Sequence of chain 1.J:
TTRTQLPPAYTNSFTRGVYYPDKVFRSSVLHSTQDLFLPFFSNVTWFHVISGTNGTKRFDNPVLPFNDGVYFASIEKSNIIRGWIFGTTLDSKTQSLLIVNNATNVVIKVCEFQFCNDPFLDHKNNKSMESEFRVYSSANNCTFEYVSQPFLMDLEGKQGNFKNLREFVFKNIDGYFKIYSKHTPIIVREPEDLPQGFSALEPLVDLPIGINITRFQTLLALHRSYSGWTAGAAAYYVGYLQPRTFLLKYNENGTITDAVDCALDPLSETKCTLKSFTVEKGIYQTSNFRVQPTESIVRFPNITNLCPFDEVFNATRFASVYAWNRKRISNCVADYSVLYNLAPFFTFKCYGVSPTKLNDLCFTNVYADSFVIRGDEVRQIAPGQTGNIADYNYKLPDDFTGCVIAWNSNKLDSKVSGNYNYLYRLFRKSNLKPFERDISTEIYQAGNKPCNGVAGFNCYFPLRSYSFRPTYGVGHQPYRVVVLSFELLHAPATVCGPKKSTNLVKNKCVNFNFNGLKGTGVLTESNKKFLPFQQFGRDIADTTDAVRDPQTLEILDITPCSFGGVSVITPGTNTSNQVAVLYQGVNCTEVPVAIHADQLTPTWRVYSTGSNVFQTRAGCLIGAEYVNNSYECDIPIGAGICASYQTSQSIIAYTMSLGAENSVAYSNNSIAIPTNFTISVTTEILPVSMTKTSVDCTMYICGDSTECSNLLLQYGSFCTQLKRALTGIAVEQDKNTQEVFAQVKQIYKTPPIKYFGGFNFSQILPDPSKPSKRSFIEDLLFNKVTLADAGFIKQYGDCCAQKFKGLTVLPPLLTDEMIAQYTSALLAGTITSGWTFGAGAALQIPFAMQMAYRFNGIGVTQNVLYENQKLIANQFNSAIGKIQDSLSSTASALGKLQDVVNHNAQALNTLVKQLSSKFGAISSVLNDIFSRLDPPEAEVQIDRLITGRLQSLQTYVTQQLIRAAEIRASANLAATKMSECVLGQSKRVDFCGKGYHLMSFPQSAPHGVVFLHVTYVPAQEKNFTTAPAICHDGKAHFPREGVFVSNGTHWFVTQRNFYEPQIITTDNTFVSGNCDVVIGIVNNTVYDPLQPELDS

This protein binds this small molecule.
Small molecule (SMILES): CC(=O)N[C@@H]1[C@@H](O)[C@H](O)[C@@H](CO)O[C@H]1O

Binding-site contacts:
Ligand atom C2 contacts residue ASN123 of chain 1.J at 4.2 Å.
Ligand atom C3 contacts residue ALA121 of chain 1.J at 4.3 Å (hydrophobic).
Ligand atom C4 contacts residue ALA121 of chain 1.J at 4.5 Å (hydrophobic).
Ligand atom O3 contacts residue THR122 of chain 1.J at 4.1 Å.
Ligand atom O3 contacts residue ASN120 of chain 1.J at 2.4 Å (h-bond).
Ligand atom C1 contacts residue ASN120 of chain 1.J at 1.4 Å.
Ligand atom C7 contacts residue ASN123 of chain 1.J at 4.0 Å.
Ligand atom C5 contacts residue ASN120 of chain 1.J at 3.0 Å.
Ligand atom C2 contacts residue ASN120 of chain 1.J at 2.5 Å.
Ligand atom O5 contacts residue ASN120 of chain 1.J at 2.4 Å (h-bond).
Ligand atom O3 contacts residue ALA121 of chain 1.J at 3.1 Å.
Ligand atom O6 contacts residue ALA121 of chain 1.J at 4.0 Å.
Ligand atom C4 contacts residue ASN120 of chain 1.J at 3.6 Å.
Ligand atom C6 contacts residue ALA121 of chain 1.J at 3.8 Å (hydrophobic).
Ligand atom O4 contacts residue ASN123 of chain 1.J at 4.4 Å.
Ligand atom C6 contacts residue ASN120 of chain 1.J at 2.9 Å.
Ligand atom O7 contacts residue ASN123 of chain 1.J at 3.0 Å (h-bond).
Ligand atom C3 contacts residue ASN123 of chain 1.J at 3.4 Å.
Ligand atom O3 contacts residue ASN123 of chain 1.J at 3.8 Å.
Ligand atom C4 contacts residue ASN123 of chain 1.J at 4.3 Å.
Ligand atom N2 contacts residue ASN120 of chain 1.J at 3.7 Å.
Ligand atom C3 contacts residue ASN120 of chain 1.J at 3.1 Å.
Ligand atom O6 contacts residue ASN120 of chain 1.J at 4.3 Å.